The protein below binds the small molecule below.
Small molecule (SMILES): Nc1nc(=O)c2ncn([C@@H]3O[C@H](CO[P](=O)(O)O[C@H]4[C@@H](O)[C@H](n5ccc(=O)[nH]c5=O)O[C@@H]4CO)[C@@H](O[P](=O)(O)OC[C@H]4O[C@@H](n5ccc(=O)[nH]c5=O)[C@H](O)[C@@H]4O[P](=O)(O)OC[C@H]4O[C@@H](n5cnc6c(N)ncnc65)[C@H](O)[C@@H]4O[P](=O)(O)OC[C@H]4O[C@@H](n5cnc6c(N)ncnc65)[C@H](O)[C@@H]4O[P](=O)(O)OC[C@H]4O[C@@H](n5cnc6c(N)ncnc65)[C@H](O)[C@@H]4O[P](=O)(O)OC[C@H]4O[C@@H](n5ccc(=O)[nH]c5=O)[C@H](O)[C@@H]4O[P](=O)(O)OC[C@H]4O[C@@H](n5cnc6c(N)ncnc65)[C@H](O)[C@@H]4O)[C@H]3O)c2[nH]1

Binding-site contacts:
Ligand atom C2 contacts residue GLN148 of chain 1.A at 3.0 Å.
Ligand atom O4 contacts residue GLN220 of chain 1.A at 3.0 Å (h-bond).
Ligand atom O2' contacts residue LYS249 of chain 1.A at 3.0 Å (salt-bridge).
Ligand atom N3 contacts residue ASN72 of chain 1.A at 3.1 Å (h-bond).
Ligand atom C6 contacts residue TYR296 of chain 1.A at 3.3 Å (hydrophobic).
Ligand atom C2 contacts residue TYR73 of chain 1.A at 3.1 Å (hydrophobic).
Ligand atom C2 contacts residue TYR296 of chain 1.A at 2.9 Å (hydrophobic).
Ligand atom N3 contacts residue ASN295 of chain 1.A at 3.0 Å (h-bond).
Ligand atom N1 contacts residue GLN112 of chain 1.A at 2.9 Å (h-bond).
Ligand atom O6 contacts residue TYR296 of chain 1.A at 3.0 Å.
Ligand atom O4 contacts residue TYR73 of chain 1.A at 3.2 Å.
Ligand atom O2 contacts residue TYR106 of chain 1.A at 3.1 Å.
Ligand atom C6 contacts residue TYR296 of chain 1.A at 3.1 Å (hydrophobic).
Ligand atom N1 contacts residue TYR296 of chain 1.A at 3.0 Å (h-bond).
Ligand atom N2 contacts residue GLU256 of chain 1.A at 3.0 Å (salt-bridge).
Ligand atom N2 contacts residue SER252 of chain 1.A at 3.1 Å (h-bond).
Ligand atom N9 contacts residue HIS145 of chain 1.A at 3.2 Å (h-bond).
Ligand atom N1 contacts residue TYR217 of chain 1.A at 3.2 Å (h-bond).
Ligand atom N3 contacts residue ASN216 of chain 1.A at 3.0 Å (h-bond).
Ligand atom O2 contacts residue ASN216 of chain 1.A at 3.1 Å (h-bond).
Ligand atom N3 contacts residue TYR296 of chain 1.A at 3.1 Å.
Ligand atom O2 contacts residue ASN295 of chain 1.A at 3.0 Å (h-bond).
Ligand atom C4 contacts residue HIS145 of chain 1.A at 3.1 Å.
Ligand atom N7 contacts residue TYR296 of chain 1.A at 3.2 Å.
Ligand atom C2' contacts residue TYR296 of chain 1.A at 3.2 Å (hydrophobic).
Ligand atom O4 contacts residue GLN299 of chain 1.A at 3.2 Å (h-bond).
Ligand atom N1 contacts residue GLU256 of chain 1.A at 3.0 Å (salt-bridge).
Ligand atom C2 contacts residue TYR217 of chain 1.A at 2.9 Å (hydrophobic).
Ligand atom O2 contacts residue ASN72 of chain 1.A at 3.1 Å (h-bond).
Ligand atom N3 contacts residue HIS145 of chain 1.A at 3.1 Å.
Ligand atom O2' contacts residue GLN33 of chain 1.A at 2.8 Å (h-bond).
Ligand atom N7 contacts residue ARG181 of chain 1.A at 3.1 Å (salt-bridge).
Ligand atom N3 contacts residue TYR73 of chain 1.A at 3.2 Å (h-bond).
Ligand atom O2' contacts residue TYR106 of chain 1.A at 3.0 Å.
Ligand atom N1 contacts residue GLN184 of chain 1.A at 3.2 Å (h-bond).
Ligand atom C5 contacts residue HIS145 of chain 1.A at 3.2 Å.
Ligand atom N1 contacts residue GLN40 of chain 1.A at 2.9 Å (h-bond).
Ligand atom N6 contacts residue GLN112 of chain 1.A at 3.1 Å (h-bond).
Ligand atom O4 contacts residue GLN76 of chain 1.A at 2.9 Å (h-bond).
Ligand atom N3 contacts residue TYR217 of chain 1.A at 3.0 Å (h-bond).

Sequence of chain 1.A:
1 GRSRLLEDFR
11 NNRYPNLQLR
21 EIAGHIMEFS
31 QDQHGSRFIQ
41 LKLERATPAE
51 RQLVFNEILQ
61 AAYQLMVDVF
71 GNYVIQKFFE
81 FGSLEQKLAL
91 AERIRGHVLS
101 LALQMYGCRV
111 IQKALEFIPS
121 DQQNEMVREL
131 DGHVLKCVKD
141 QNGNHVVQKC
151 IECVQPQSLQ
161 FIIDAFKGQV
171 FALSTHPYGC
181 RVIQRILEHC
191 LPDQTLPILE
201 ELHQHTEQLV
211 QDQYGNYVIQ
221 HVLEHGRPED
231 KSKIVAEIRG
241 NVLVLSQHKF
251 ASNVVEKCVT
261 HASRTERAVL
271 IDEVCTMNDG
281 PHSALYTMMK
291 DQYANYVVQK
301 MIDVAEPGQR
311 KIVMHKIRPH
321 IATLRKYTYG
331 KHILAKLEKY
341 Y